Sequence of chain 1.D:
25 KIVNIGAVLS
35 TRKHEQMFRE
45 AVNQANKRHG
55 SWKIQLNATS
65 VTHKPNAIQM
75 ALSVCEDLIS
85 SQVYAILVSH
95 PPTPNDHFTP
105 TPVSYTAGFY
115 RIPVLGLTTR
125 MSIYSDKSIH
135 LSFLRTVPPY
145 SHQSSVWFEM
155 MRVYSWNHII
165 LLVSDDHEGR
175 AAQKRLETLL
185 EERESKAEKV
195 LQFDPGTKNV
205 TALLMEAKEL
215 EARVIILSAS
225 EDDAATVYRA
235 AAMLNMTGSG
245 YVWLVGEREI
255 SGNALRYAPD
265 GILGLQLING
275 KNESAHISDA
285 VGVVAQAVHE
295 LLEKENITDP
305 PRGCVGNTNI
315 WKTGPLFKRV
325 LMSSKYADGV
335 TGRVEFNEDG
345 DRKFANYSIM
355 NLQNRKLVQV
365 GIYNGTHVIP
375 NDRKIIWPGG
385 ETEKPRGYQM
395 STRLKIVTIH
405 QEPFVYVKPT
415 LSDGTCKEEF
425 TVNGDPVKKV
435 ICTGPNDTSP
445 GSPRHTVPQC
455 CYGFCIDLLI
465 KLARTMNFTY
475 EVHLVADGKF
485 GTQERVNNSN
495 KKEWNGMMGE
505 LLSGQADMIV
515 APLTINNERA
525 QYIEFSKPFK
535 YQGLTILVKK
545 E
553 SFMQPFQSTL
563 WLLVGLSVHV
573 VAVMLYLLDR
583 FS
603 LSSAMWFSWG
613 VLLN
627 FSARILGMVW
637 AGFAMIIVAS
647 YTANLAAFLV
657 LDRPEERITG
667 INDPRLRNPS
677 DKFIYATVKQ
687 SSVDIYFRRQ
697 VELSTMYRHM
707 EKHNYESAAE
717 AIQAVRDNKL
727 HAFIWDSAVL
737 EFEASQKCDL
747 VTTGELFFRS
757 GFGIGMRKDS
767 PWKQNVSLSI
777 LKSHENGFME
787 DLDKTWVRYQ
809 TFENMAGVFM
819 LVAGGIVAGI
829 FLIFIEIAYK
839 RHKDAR

The protein below binds the small molecule below.
Small molecule (SMILES): CC(=O)N[C@H]1[C@H](O[C@H]2[C@H](O)[C@@H](NC(C)=O)CO[C@@H]2CO)O[C@H](CO)[C@@H](O)[C@@H]1O

Binding-site contacts:
Ligand atom O7 contacts residue ASN28 of chain 1.D at 3.2 Å (h-bond).
Ligand atom C2 contacts residue ASN61 of chain 1.D at 2.4 Å.
Ligand atom C4 contacts residue THR63 of chain 1.D at 4.2 Å.
Ligand atom C1 contacts residue ASN61 of chain 1.D at 1.4 Å.
Ligand atom O6 contacts residue ASN61 of chain 1.D at 4.0 Å.
Ligand atom O7 contacts residue SER85 of chain 1.D at 3.7 Å.
Ligand atom C7 contacts residue ASN28 of chain 1.D at 4.2 Å.
Ligand atom C1 contacts residue ALA62 of chain 1.D at 4.5 Å (hydrophobic).
Ligand atom C7 contacts residue ASN61 of chain 1.D at 3.2 Å.
Ligand atom O5 contacts residue ALA62 of chain 1.D at 3.3 Å (h-bond).
Ligand atom N2 contacts residue ASN61 of chain 1.D at 2.9 Å (h-bond).
Ligand atom C8 contacts residue ILE26 of chain 1.D at 4.4 Å (hydrophobic).
Ligand atom O5 contacts residue THR63 of chain 1.D at 3.4 Å.
Ligand atom C8 contacts residue ASN61 of chain 1.D at 4.3 Å.
Ligand atom C4 contacts residue ASN61 of chain 1.D at 4.2 Å.
Ligand atom C2 contacts residue ASN28 of chain 1.D at 4.0 Å.
Ligand atom C5 contacts residue ASN61 of chain 1.D at 3.7 Å.
Ligand atom O6 contacts residue SER64 of chain 1.D at 4.0 Å.
Ligand atom C3 contacts residue ASN61 of chain 1.D at 3.8 Å.
Ligand atom C6 contacts residue THR63 of chain 1.D at 3.9 Å.
Ligand atom O6 contacts residue ALA62 of chain 1.D at 2.4 Å (h-bond).
Ligand atom C6 contacts residue SER64 of chain 1.D at 4.4 Å.
Ligand atom O6 contacts residue THR63 of chain 1.D at 3.7 Å.
Ligand atom O5 contacts residue ASN61 of chain 1.D at 2.4 Å (h-bond).
Ligand atom C5 contacts residue THR63 of chain 1.D at 4.0 Å.
Ligand atom C1 contacts residue THR63 of chain 1.D at 4.2 Å.
Ligand atom C1 contacts residue ASN28 of chain 1.D at 3.8 Å.
Ligand atom C5 contacts residue ALA62 of chain 1.D at 4.0 Å (hydrophobic).
Ligand atom O7 contacts residue ASN61 of chain 1.D at 3.2 Å (h-bond).
Ligand atom C2 contacts residue THR63 of chain 1.D at 4.3 Å.
Ligand atom O5 contacts residue ASN28 of chain 1.D at 4.0 Å.
Ligand atom C6 contacts residue ALA62 of chain 1.D at 3.3 Å (hydrophobic).